Binding-site contacts:
Ligand atom O2 contacts residue SER193 of chain 1.A at 3.2 Å (h-bond).
Ligand atom C7 contacts residue GLY221 of chain 1.A at 3.5 Å.
Ligand atom N5 contacts residue ASP192 of chain 1.A at 2.9 Å (salt-bridge).
Ligand atom N3 contacts residue SER198 of chain 1.A at 3.1 Å (h-bond).
Ligand atom N5 contacts residue GLY229 of chain 1.A at 3.3 Å.
Ligand atom C14 contacts residue SER193 of chain 1.A at 3.3 Å.
Ligand atom N7 contacts residue GLN195 of chain 1.A at 3.4 Å.
Ligand atom N1 contacts residue GLY221 of chain 1.A at 3.7 Å.
Ligand atom O1 contacts residue GLN195 of chain 1.A at 3.6 Å.
Ligand atom N7 contacts residue SO41 of chain 1.C at 2.7 Å (h-bond).
Ligand atom C14 contacts residue GLY221 of chain 1.A at 3.3 Å.
Ligand atom C13 contacts residue TRP218 of chain 1.A at 3.8 Å (hydrophobic).
Ligand atom N2 contacts residue SER198 of chain 1.A at 3.5 Å (h-bond).
Ligand atom C14 contacts residue GLY219 of chain 1.A at 3.9 Å.
Ligand atom N6 contacts residue CYS222 of chain 1.A at 3.6 Å.
Ligand atom N1 contacts residue GLN195 of chain 1.A at 3.8 Å.
Ligand atom C13 contacts residue GLY219 of chain 1.A at 3.7 Å.
Ligand atom C7 contacts residue CYS222 of chain 1.A at 3.3 Å (hydrophobic).
Ligand atom C12 contacts residue SO41 of chain 1.C at 3.5 Å.
Ligand atom N1 contacts residue CYS222 of chain 1.A at 3.8 Å.
Ligand atom N6 contacts residue GLY221 of chain 1.A at 2.8 Å (h-bond).
Ligand atom C11 contacts residue SER198 of chain 1.A at 3.8 Å.
Ligand atom N2 contacts residue SO41 of chain 1.C at 3.4 Å (h-bond).
Ligand atom N3 contacts residue SER217 of chain 1.A at 3.7 Å.
Ligand atom C2 contacts residue GLN195 of chain 1.A at 3.8 Å.
Ligand atom N3 contacts residue TRP218 of chain 1.A at 3.8 Å.
Ligand atom N6 contacts residue SER193 of chain 1.A at 3.9 Å.
Ligand atom N5 contacts residue SER193 of chain 1.A at 2.7 Å (h-bond).
Ligand atom N4 contacts residue GLY221 of chain 1.A at 3.0 Å (h-bond).
Ligand atom N2 contacts residue GLN195 of chain 1.A at 3.8 Å.
Ligand atom N4 contacts residue SER193 of chain 1.A at 3.7 Å.
Ligand atom C14 contacts residue ASP192 of chain 1.A at 3.5 Å.
Ligand atom C9 contacts residue GLN195 of chain 1.A at 3.6 Å.
Ligand atom C12 contacts residue GLN195 of chain 1.A at 3.5 Å.
Ligand atom N4 contacts residue GLY219 of chain 1.A at 3.5 Å.
Ligand atom O2 contacts residue TRP218 of chain 1.A at 3.7 Å.
Ligand atom C5 contacts residue GLY221 of chain 1.A at 3.9 Å.
Ligand atom N3 contacts residue VAL216 of chain 1.A at 3.8 Å.
Ligand atom N6 contacts residue ASP192 of chain 1.A at 2.9 Å (salt-bridge).
Ligand atom C10 contacts residue CYS194 of chain 1.A at 3.9 Å (hydrophobic).

Sequence of chain 1.A:
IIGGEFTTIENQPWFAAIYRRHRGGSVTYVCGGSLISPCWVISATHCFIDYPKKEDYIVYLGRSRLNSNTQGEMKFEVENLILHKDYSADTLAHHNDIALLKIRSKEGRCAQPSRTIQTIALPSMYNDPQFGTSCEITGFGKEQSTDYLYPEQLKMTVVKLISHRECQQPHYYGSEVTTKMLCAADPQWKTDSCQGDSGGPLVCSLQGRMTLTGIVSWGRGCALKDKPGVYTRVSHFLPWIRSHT

A protein and the small-molecule ligand that binds it are described below.
Small molecule (SMILES): [H]/N=C(/N)NC(=O)c1nc(-c2cc3ccccc3o2)c(N)nc1N